Sequence of chain 1.E:
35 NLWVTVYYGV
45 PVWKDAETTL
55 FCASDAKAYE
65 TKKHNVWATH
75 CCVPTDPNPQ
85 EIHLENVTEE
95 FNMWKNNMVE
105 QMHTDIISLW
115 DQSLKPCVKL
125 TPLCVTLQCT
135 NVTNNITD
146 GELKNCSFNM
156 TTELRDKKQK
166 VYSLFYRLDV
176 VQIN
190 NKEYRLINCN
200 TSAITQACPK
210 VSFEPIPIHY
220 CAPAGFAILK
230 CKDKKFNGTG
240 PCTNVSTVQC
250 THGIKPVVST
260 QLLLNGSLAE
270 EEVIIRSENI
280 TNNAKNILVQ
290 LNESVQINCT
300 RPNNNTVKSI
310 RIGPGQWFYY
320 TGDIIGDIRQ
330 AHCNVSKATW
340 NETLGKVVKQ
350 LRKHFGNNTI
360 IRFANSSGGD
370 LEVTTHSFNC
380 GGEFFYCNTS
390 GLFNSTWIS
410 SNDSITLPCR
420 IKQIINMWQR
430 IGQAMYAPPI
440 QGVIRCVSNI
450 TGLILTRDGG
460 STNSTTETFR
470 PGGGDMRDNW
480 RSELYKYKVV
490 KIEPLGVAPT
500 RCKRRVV

Binding-site contacts:
Ligand atom C1 contacts residue ASN278 of chain 1.E at 1.5 Å.
Ligand atom N2 contacts residue ASN278 of chain 1.E at 2.8 Å (h-bond).
Ligand atom C1 contacts residue THR280 of chain 1.E at 3.2 Å.
Ligand atom C6 contacts residue THR280 of chain 1.E at 4.1 Å.
Ligand atom C5 contacts residue THR280 of chain 1.E at 3.4 Å.
Ligand atom O7 contacts residue GLU277 of chain 1.E at 4.4 Å.
Ligand atom C3 contacts residue ASN278 of chain 1.E at 3.8 Å.
Ligand atom C4 contacts residue ASN278 of chain 1.E at 4.2 Å.
Ligand atom O5 contacts residue THR280 of chain 1.E at 3.1 Å (h-bond).
Ligand atom O5 contacts residue ASN278 of chain 1.E at 2.4 Å (h-bond).
Ligand atom C7 contacts residue ASN278 of chain 1.E at 3.3 Å.
Ligand atom C2 contacts residue ASN278 of chain 1.E at 2.5 Å.
Ligand atom O7 contacts residue ASN278 of chain 1.E at 3.3 Å (h-bond).
Ligand atom C1 contacts residue ASN281 of chain 1.E at 4.5 Å.
Ligand atom C8 contacts residue ASN278 of chain 1.E at 4.2 Å.
Ligand atom C7 contacts residue GLU277 of chain 1.E at 4.1 Å.
Ligand atom C8 contacts residue GLU277 of chain 1.E at 3.5 Å.
Ligand atom C5 contacts residue ASN278 of chain 1.E at 3.7 Å.
Ligand atom O5 contacts residue ASN281 of chain 1.E at 3.8 Å.

This small molecule binds to this protein.
Small molecule (SMILES): CC(=O)N[C@@H]1[C@@H](O)[C@H](O)[C@@H](CO)O[C@H]1O